Sequence of chain 1.A:
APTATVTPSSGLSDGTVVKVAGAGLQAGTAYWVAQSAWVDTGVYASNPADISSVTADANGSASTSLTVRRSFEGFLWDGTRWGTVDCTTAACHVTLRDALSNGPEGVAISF

Binding-site contacts:
Ligand atom C12 contacts residue TRP78 of chain 1.A at 4.0 Å (hydrophobic).
Ligand atom C4 contacts residue TRP78 of chain 1.A at 4.2 Å (hydrophobic).
Ligand atom O24 contacts residue SER102 of chain 1.A at 3.9 Å.
Ligand atom C18 contacts residue TRP33 of chain 1.A at 3.5 Å (hydrophobic).
Ligand atom C4 contacts residue SER47 of chain 1.A at 3.7 Å.
Ligand atom O3 contacts residue PRO49 of chain 1.A at 3.4 Å.
Ligand atom C3 contacts residue TRP33 of chain 1.B at 4.1 Å (hydrophobic).
Ligand atom C18 contacts residue ASP99 of chain 1.A at 3.6 Å.
Ligand atom O3 contacts residue TRP33 of chain 1.B at 4.1 Å.
Ligand atom C8 contacts residue TRP33 of chain 1.A at 3.8 Å (hydrophobic).
Ligand atom C3 contacts residue SER47 of chain 1.A at 4.0 Å.
Ligand atom C19 contacts residue TH21 of chain 1.D at 4.0 Å.
Ligand atom C16 contacts residue ASP99 of chain 1.A at 3.3 Å.
Ligand atom C14 contacts residue TRP78 of chain 1.A at 4.0 Å (hydrophobic).
Ligand atom C1 contacts residue TH21 of chain 1.D at 3.7 Å.
Ligand atom C15 contacts residue TRP78 of chain 1.A at 4.0 Å (hydrophobic).
Ligand atom C4 contacts residue ALA35 of chain 1.A at 4.1 Å (hydrophobic).
Ligand atom C23 contacts residue LEU101 of chain 1.A at 3.5 Å (hydrophobic).
Ligand atom C15 contacts residue SER102 of chain 1.A at 4.1 Å.
Ligand atom C11 contacts residue TH21 of chain 1.D at 4.0 Å.
Ligand atom C7 contacts residue TRP78 of chain 1.A at 3.6 Å (hydrophobic).
Ligand atom C2 contacts residue TRP33 of chain 1.B at 3.4 Å (hydrophobic).
Ligand atom C4 contacts residue ILE52 of chain 1.A at 3.9 Å (hydrophobic).
Ligand atom C16 contacts residue SER102 of chain 1.A at 3.2 Å.
Ligand atom O17 contacts residue ALA100 of chain 1.A at 3.9 Å.
Ligand atom C6 contacts residue TRP33 of chain 1.A at 3.9 Å (hydrophobic).
Ligand atom O3 contacts residue SER47 of chain 1.A at 3.4 Å.
Ligand atom C6 contacts residue ALA35 of chain 1.A at 4.1 Å (hydrophobic).
Ligand atom C23 contacts residue ALA100 of chain 1.A at 3.3 Å (hydrophobic).
Ligand atom C1 contacts residue TRP33 of chain 1.B at 3.5 Å (hydrophobic).
Ligand atom C21 contacts residue ALA100 of chain 1.A at 2.6 Å (hydrophobic).
Ligand atom C19 contacts residue ILE52 of chain 1.A at 4.0 Å (hydrophobic).
Ligand atom O24 contacts residue LEU101 of chain 1.A at 2.7 Å.
Ligand atom C15 contacts residue ASP99 of chain 1.A at 3.6 Å.
Ligand atom C19 contacts residue TRP33 of chain 1.A at 3.4 Å (hydrophobic).
Ligand atom C5 contacts residue ILE52 of chain 1.A at 4.1 Å (hydrophobic).
Ligand atom O24 contacts residue ALA100 of chain 1.A at 3.6 Å (h-bond).
Ligand atom C21 contacts residue LEU101 of chain 1.A at 3.7 Å (hydrophobic).
Ligand atom C22 contacts residue ALA100 of chain 1.A at 3.9 Å (hydrophobic).
Ligand atom C15 contacts residue ARG98 of chain 1.A at 3.6 Å.

A small-molecule ligand and the protein it binds are described below.
Small molecule (SMILES): C[C@]12CC[C@H]3[C@@H](CCC4=CC(=O)CC[C@@]43C)[C@@H]1CC[C@@H]2OC(=O)CCC(=O)O

Sequence of chain 1.B:
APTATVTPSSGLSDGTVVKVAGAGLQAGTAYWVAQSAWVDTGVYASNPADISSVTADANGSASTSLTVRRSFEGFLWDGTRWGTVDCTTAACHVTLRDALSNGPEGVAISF